Sequence of chain 1.A:
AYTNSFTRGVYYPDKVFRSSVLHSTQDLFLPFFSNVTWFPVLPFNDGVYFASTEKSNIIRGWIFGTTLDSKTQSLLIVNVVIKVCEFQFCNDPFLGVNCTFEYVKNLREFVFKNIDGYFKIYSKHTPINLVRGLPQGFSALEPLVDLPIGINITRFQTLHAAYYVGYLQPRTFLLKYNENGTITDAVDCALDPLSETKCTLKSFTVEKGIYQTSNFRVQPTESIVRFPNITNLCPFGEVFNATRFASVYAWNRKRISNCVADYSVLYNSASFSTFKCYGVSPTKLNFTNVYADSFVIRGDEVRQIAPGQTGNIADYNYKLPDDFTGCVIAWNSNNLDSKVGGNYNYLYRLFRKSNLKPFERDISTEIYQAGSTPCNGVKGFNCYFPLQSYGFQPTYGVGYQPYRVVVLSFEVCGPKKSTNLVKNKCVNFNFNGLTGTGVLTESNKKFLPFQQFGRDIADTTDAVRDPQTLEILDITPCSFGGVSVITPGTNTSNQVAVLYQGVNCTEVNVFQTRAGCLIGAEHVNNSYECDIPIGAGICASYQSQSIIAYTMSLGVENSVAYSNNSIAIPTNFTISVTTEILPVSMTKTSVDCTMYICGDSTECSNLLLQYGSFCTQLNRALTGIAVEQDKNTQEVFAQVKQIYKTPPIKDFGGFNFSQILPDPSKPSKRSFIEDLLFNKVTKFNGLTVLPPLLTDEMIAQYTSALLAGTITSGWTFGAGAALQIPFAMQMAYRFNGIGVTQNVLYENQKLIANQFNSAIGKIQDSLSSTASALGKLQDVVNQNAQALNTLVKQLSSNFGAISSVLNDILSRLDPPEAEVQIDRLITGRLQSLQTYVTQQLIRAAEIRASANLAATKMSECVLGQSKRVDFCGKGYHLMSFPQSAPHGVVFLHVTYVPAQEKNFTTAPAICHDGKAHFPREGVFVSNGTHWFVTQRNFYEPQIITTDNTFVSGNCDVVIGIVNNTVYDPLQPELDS

Binding-site contacts:
Ligand atom C3 contacts residue ASN706 of chain 1.C at 3.8 Å.
Ligand atom O6 contacts residue ASP793 of chain 1.A at 3.1 Å (salt-bridge).
Ligand atom C6 contacts residue ASP793 of chain 1.A at 3.6 Å.
Ligand atom O7 contacts residue ASN706 of chain 1.C at 2.9 Å (h-bond).
Ligand atom N2 contacts residue ASN706 of chain 1.C at 2.9 Å (h-bond).
Ligand atom C5 contacts residue ASN706 of chain 1.C at 3.6 Å.
Ligand atom O5 contacts residue ASP793 of chain 1.A at 3.4 Å (salt-bridge).
Ligand atom C5 contacts residue ASP793 of chain 1.A at 4.2 Å.
Ligand atom C7 contacts residue ASN706 of chain 1.C at 3.1 Å.
Ligand atom O5 contacts residue ASN706 of chain 1.C at 2.4 Å (h-bond).
Ligand atom C1 contacts residue ASN706 of chain 1.C at 1.4 Å.
Ligand atom C8 contacts residue ASN706 of chain 1.C at 4.3 Å.
Ligand atom C8 contacts residue GLY1128 of chain 1.C at 3.6 Å.
Ligand atom C4 contacts residue ASN706 of chain 1.C at 4.2 Å.
Ligand atom C2 contacts residue ASN706 of chain 1.C at 2.5 Å.

Sequence of chain 1.C:
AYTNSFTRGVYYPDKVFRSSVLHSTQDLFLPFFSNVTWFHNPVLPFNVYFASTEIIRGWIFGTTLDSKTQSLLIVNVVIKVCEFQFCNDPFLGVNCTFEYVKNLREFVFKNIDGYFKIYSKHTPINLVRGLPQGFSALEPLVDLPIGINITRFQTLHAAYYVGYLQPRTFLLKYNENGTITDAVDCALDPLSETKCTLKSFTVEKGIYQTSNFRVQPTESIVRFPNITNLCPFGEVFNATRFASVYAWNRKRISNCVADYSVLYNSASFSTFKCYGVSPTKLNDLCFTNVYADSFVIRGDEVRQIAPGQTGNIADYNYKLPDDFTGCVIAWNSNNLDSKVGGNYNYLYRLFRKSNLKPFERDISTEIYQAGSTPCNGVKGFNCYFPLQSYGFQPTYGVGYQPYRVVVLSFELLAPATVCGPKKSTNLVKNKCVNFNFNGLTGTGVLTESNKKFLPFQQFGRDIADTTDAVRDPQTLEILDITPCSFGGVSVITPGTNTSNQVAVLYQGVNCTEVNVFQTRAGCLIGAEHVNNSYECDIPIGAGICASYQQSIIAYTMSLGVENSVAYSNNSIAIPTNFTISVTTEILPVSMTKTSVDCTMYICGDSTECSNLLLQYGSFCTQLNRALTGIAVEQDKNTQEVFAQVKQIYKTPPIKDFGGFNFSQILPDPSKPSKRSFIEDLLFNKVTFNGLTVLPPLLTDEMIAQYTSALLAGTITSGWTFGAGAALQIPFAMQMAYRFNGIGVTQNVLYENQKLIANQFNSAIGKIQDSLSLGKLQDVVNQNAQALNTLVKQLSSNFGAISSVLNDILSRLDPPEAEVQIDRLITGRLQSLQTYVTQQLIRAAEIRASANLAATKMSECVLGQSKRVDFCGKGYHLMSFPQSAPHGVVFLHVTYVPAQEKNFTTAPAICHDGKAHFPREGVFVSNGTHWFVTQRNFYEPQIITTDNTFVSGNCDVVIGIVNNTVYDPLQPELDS

This protein binds this small molecule.
Small molecule (SMILES): CC(=O)N[C@@H]1[C@@H](O)[C@H](O)[C@@H](CO)O[C@H]1O